This protein binds this small molecule.
Small molecule (SMILES): CC(=O)N[C@H]1[C@H]([C@H](O)[C@H](O)CO)O[C@@](O)(C(=O)O)C[C@@H]1O

Sequence of chain 26.A:
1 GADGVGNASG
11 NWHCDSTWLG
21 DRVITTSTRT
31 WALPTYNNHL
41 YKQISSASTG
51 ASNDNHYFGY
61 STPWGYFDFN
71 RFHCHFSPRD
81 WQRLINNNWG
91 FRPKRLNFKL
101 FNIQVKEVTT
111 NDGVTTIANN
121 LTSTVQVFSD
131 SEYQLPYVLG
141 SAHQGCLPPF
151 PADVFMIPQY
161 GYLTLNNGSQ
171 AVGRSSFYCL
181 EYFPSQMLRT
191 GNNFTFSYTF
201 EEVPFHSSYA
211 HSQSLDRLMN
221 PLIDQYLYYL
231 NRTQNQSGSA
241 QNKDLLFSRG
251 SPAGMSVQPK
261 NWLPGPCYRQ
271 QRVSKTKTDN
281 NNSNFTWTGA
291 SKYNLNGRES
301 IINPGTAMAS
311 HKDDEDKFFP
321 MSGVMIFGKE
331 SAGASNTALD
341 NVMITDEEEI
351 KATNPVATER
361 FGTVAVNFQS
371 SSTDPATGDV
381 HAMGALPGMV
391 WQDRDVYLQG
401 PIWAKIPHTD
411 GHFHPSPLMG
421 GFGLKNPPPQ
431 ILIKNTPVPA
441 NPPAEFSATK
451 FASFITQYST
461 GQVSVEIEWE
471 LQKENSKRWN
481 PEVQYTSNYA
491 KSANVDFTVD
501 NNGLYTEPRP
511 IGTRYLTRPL

Binding-site contacts:
Ligand atom O1A contacts residue ASN231 of chain 53.A at 2.7 Å (h-bond).
Ligand atom C1 contacts residue ARG232 of chain 53.A at 3.6 Å.
Ligand atom C1 contacts residue ASN231 of chain 53.A at 3.6 Å.
Ligand atom O2 contacts residue TRP287 of chain 26.A at 4.5 Å.
Ligand atom C11 contacts residue ASN55 of chain 26.A at 3.2 Å.
Ligand atom C1 contacts residue ASN284 of chain 26.A at 3.8 Å.
Ligand atom O1B contacts residue ARG232 of chain 53.A at 2.5 Å (salt-bridge).
Ligand atom C11 contacts residue GLY254 of chain 53.A at 3.6 Å.
Ligand atom O2 contacts residue ASN231 of chain 53.A at 4.2 Å.
Ligand atom C4 contacts residue VAL257 of chain 53.A at 4.4 Å (hydrophobic).
Ligand atom O1A contacts residue THR286 of chain 26.A at 4.2 Å.
Ligand atom C11 contacts residue ALA253 of chain 53.A at 3.6 Å (hydrophobic).
Ligand atom O1A contacts residue ARG232 of chain 53.A at 3.5 Å.
Ligand atom C2 contacts residue THR286 of chain 26.A at 4.2 Å.
Ligand atom C3 contacts residue THR286 of chain 26.A at 3.5 Å.
Ligand atom C11 contacts residue SER256 of chain 53.A at 4.3 Å.
Ligand atom O10 contacts residue ASN55 of chain 26.A at 3.4 Å (h-bond).
Ligand atom O2 contacts residue ARG232 of chain 53.A at 4.5 Å.
Ligand atom C3 contacts residue ASN231 of chain 53.A at 3.9 Å.
Ligand atom C10 contacts residue SER256 of chain 53.A at 4.2 Å.
Ligand atom O4 contacts residue TRP287 of chain 26.A at 4.1 Å.
Ligand atom C10 contacts residue ASN55 of chain 26.A at 3.8 Å.
Ligand atom C2 contacts residue ASN284 of chain 26.A at 3.9 Å.
Ligand atom O2 contacts residue THR286 of chain 26.A at 4.0 Å.
Ligand atom O4 contacts residue ASN231 of chain 53.A at 4.2 Å.
Ligand atom C2 contacts residue ASN231 of chain 53.A at 4.0 Å.
Ligand atom C4 contacts residue ASN231 of chain 53.A at 3.5 Å.
Ligand atom O1B contacts residue ASN231 of chain 53.A at 4.3 Å.
Ligand atom O10 contacts residue SER52 of chain 26.A at 4.4 Å.
Ligand atom O4 contacts residue VAL257 of chain 53.A at 3.1 Å.
Ligand atom O2 contacts residue ASN284 of chain 26.A at 3.0 Å (h-bond).
Ligand atom C3 contacts residue TRP287 of chain 26.A at 4.1 Å (hydrophobic).
Ligand atom C5 contacts residue ASN231 of chain 53.A at 4.5 Å.
Ligand atom O1B contacts residue ASN284 of chain 26.A at 3.7 Å.
Ligand atom O10 contacts residue SER256 of chain 53.A at 3.5 Å (h-bond).
Ligand atom O1A contacts residue ASN284 of chain 26.A at 4.5 Å.

Sequence of chain 53.A:
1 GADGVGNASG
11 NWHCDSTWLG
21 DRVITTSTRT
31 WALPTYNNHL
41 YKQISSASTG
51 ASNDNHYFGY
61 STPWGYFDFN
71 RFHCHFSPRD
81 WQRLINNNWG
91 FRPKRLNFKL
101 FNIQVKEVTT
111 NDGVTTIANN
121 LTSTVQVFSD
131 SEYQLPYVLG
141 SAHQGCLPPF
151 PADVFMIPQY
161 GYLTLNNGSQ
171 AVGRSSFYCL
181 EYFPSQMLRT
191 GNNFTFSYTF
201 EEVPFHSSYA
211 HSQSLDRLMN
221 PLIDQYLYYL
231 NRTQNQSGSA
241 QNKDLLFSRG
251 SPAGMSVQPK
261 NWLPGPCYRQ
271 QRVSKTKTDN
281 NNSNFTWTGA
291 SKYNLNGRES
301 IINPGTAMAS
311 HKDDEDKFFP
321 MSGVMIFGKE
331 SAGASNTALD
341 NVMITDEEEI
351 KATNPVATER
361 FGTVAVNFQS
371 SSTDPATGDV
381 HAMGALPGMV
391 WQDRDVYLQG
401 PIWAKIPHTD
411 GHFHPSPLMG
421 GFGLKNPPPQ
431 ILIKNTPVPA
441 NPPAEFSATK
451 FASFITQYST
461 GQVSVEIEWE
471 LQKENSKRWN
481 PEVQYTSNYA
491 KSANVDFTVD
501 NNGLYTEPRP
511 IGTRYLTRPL